Binding-site contacts:
Ligand atom N5 contacts residue TYR145 of chain 48.A at 2.6 Å (h-bond).
Ligand atom C4 contacts residue TYR250 of chain 47.A at 4.2 Å (hydrophobic).
Ligand atom O4 contacts residue TYR145 of chain 48.A at 4.2 Å.
Ligand atom O10 contacts residue ASN96 of chain 47.A at 4.2 Å.
Ligand atom C5 contacts residue TYR250 of chain 47.A at 4.3 Å (hydrophobic).
Ligand atom O1B contacts residue ALA146 of chain 48.A at 4.3 Å.
Ligand atom C4 contacts residue PRO252 of chain 47.A at 4.3 Å (hydrophobic).
Ligand atom C11 contacts residue TYR145 of chain 48.A at 3.7 Å (hydrophobic).
Ligand atom O4 contacts residue ASN251 of chain 47.A at 4.3 Å.
Ligand atom C10 contacts residue TYR250 of chain 47.A at 2.8 Å (hydrophobic).
Ligand atom O1B contacts residue SER147 of chain 48.A at 2.7 Å (h-bond).
Ligand atom O8 contacts residue TYR145 of chain 48.A at 4.2 Å.
Ligand atom C11 contacts residue TYR250 of chain 47.A at 3.0 Å (hydrophobic).
Ligand atom O10 contacts residue TYR250 of chain 47.A at 2.2 Å (h-bond).
Ligand atom O1A contacts residue SER147 of chain 48.A at 3.1 Å (h-bond).
Ligand atom C11 contacts residue ARG143 of chain 48.A at 3.9 Å.
Ligand atom O4 contacts residue PRO252 of chain 47.A at 4.0 Å.
Ligand atom O1B contacts residue PRO252 of chain 47.A at 3.4 Å.
Ligand atom C8 contacts residue ALA146 of chain 48.A at 4.4 Å (hydrophobic).
Ligand atom C9 contacts residue ALA146 of chain 48.A at 4.4 Å (hydrophobic).
Ligand atom C1 contacts residue PRO252 of chain 47.A at 4.1 Å (hydrophobic).
Ligand atom C8 contacts residue TYR145 of chain 48.A at 4.2 Å (hydrophobic).
Ligand atom O4 contacts residue TYR250 of chain 47.A at 3.0 Å.
Ligand atom C10 contacts residue TYR145 of chain 48.A at 3.6 Å (hydrophobic).
Ligand atom C5 contacts residue TYR145 of chain 48.A at 3.3 Å (hydrophobic).
Ligand atom C4 contacts residue TYR145 of chain 48.A at 3.6 Å (hydrophobic).
Ligand atom C6 contacts residue TYR145 of chain 48.A at 3.4 Å (hydrophobic).
Ligand atom N5 contacts residue TYR250 of chain 47.A at 3.8 Å.
Ligand atom C6 contacts residue ALA146 of chain 48.A at 4.3 Å (hydrophobic).
Ligand atom C1 contacts residue ALA146 of chain 48.A at 4.0 Å (hydrophobic).
Ligand atom O9 contacts residue ALA146 of chain 48.A at 3.3 Å.
Ligand atom C7 contacts residue TYR145 of chain 48.A at 3.9 Å (hydrophobic).
Ligand atom C1 contacts residue SER147 of chain 48.A at 3.6 Å.
Ligand atom C3 contacts residue PRO252 of chain 47.A at 4.4 Å (hydrophobic).
Ligand atom O1A contacts residue ALA146 of chain 48.A at 3.2 Å.

A small-molecule ligand and the protein it binds are described below.
Small molecule (SMILES): CC(=O)N[C@H]1[C@H]([C@H](O)[C@H](O)CO)O[C@@](O)(C(=O)O)C[C@@H]1O

Sequence of chain 47.A:
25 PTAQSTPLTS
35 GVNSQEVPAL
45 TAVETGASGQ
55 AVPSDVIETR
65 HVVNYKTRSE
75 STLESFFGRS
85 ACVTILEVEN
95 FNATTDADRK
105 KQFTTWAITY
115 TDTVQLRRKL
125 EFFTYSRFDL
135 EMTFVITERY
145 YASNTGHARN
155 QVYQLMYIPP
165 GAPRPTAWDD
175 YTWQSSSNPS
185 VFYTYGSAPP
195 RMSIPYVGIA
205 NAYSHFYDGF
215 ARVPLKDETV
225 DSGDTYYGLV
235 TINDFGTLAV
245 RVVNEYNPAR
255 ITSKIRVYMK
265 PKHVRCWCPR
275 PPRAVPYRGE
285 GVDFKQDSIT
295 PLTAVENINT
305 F

Sequence of chain 48.A:
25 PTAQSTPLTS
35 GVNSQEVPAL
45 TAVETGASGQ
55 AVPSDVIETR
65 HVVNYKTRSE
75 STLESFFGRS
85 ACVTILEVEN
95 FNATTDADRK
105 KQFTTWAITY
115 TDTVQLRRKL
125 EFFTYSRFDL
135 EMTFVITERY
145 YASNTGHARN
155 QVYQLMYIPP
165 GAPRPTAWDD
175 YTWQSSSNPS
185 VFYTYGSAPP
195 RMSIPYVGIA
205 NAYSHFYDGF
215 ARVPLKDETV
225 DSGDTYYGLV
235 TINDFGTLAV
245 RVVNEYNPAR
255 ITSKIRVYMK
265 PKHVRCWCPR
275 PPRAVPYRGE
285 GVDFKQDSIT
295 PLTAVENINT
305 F